The small molecule below binds the protein below.
Small molecule (SMILES): CC(C)CCC[C@@H](C)[C@H]1CC[C@H]2[C@@H]3CC=C4C[C@@H](OC(=O)CCC(=O)O)CC[C@]4(C)[C@H]3CC[C@]12C

Binding-site contacts:
Ligand atom OAW contacts residue TYR102 of chain 1.B at 4.5 Å.
Ligand atom CAL contacts residue TYR102 of chain 1.B at 4.1 Å (hydrophobic).
Ligand atom CBA contacts residue ILE110 of chain 1.B at 4.0 Å (hydrophobic).
Ligand atom OAG contacts residue TYR102 of chain 1.B at 3.1 Å.
Ligand atom CAN contacts residue ILE110 of chain 1.B at 3.6 Å (hydrophobic).
Ligand atom CBC contacts residue GLN105 of chain 1.B at 3.8 Å.
Ligand atom OAF contacts residue TYR102 of chain 1.B at 3.5 Å.
Ligand atom CAR contacts residue GLN105 of chain 1.B at 3.2 Å.
Ligand atom CAD contacts residue GLN105 of chain 1.B at 3.3 Å.
Ligand atom CAJ contacts residue ILE110 of chain 1.B at 4.4 Å (hydrophobic).
Ligand atom CAN contacts residue ILE113 of chain 1.B at 3.8 Å (hydrophobic).
Ligand atom CAT contacts residue GLN105 of chain 1.B at 4.1 Å.
Ligand atom CAV contacts residue GLN105 of chain 1.B at 3.9 Å.
Ligand atom CAC contacts residue ILE110 of chain 1.B at 4.0 Å (hydrophobic).
Ligand atom CAE contacts residue TYR109 of chain 1.B at 3.5 Å (hydrophobic).
Ligand atom OAF contacts residue LEU101 of chain 1.B at 3.4 Å.
Ligand atom CAD contacts residue TYR109 of chain 1.B at 3.7 Å (hydrophobic).
Ligand atom CAT contacts residue TYR102 of chain 1.B at 4.3 Å (hydrophobic).
Ligand atom CAB contacts residue ILE113 of chain 1.B at 3.7 Å (hydrophobic).
Ligand atom CAB contacts residue CYS114 of chain 1.B at 4.4 Å (hydrophobic).
Ligand atom CAX contacts residue LEU101 of chain 1.B at 3.9 Å (hydrophobic).
Ligand atom CBH contacts residue GLN105 of chain 1.B at 4.2 Å.
Ligand atom CAB contacts residue ILE110 of chain 1.B at 3.7 Å (hydrophobic).
Ligand atom OAH contacts residue TYR102 of chain 1.B at 3.2 Å.
Ligand atom CAY contacts residue TYR102 of chain 1.B at 3.5 Å (hydrophobic).
Ligand atom OAH contacts residue GLN105 of chain 1.B at 3.0 Å (h-bond).
Ligand atom CBB contacts residue ILE110 of chain 1.B at 4.2 Å (hydrophobic).
Ligand atom CAS contacts residue ALA106 of chain 1.B at 3.9 Å (hydrophobic).
Ligand atom CAX contacts residue GLN105 of chain 1.B at 3.9 Å.
Ligand atom CAL contacts residue GLN105 of chain 1.B at 4.0 Å.
Ligand atom OAH contacts residue LEU101 of chain 1.B at 3.6 Å.
Ligand atom CAO contacts residue ILE110 of chain 1.B at 4.4 Å (hydrophobic).
Ligand atom CAX contacts residue TYR102 of chain 1.B at 3.4 Å (hydrophobic).
Ligand atom OAW contacts residue GLN105 of chain 1.B at 3.6 Å.
Ligand atom CAR contacts residue TYR102 of chain 1.B at 4.0 Å (hydrophobic).
Ligand atom CAA contacts residue ILE113 of chain 1.B at 3.9 Å (hydrophobic).
Ligand atom CAU contacts residue ALA106 of chain 1.B at 3.9 Å (hydrophobic).
Ligand atom CAM contacts residue TYR102 of chain 1.B at 3.7 Å (hydrophobic).
Ligand atom CBA contacts residue ILE113 of chain 1.B at 4.0 Å (hydrophobic).
Ligand atom CAE contacts residue ALA106 of chain 1.B at 4.2 Å (hydrophobic).

Sequence of chain 1.B:
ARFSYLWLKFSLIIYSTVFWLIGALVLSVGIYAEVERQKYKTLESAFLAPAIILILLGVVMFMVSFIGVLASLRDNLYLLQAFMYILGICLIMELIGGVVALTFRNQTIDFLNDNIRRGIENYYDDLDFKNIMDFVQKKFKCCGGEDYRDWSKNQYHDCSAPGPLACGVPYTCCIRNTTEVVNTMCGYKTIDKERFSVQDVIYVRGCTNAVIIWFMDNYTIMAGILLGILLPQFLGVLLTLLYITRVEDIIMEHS